A protein and the small-molecule ligand that binds it are described below.
Small molecule (SMILES): CC(=O)N[C@H]1[C@H](O[C@H]2[C@H](O)[C@@H](NC(C)=O)CO[C@@H]2CO)O[C@H](CO)[C@@H](O)[C@@H]1O

Binding-site contacts:
Ligand atom C7 contacts residue ASN264 of chain 1.E at 3.1 Å.
Ligand atom C8 contacts residue ASN264 of chain 1.E at 4.3 Å.
Ligand atom O7 contacts residue ASN300 of chain 1.E at 3.3 Å.
Ligand atom C1 contacts residue ASN264 of chain 1.E at 1.4 Å.
Ligand atom C8 contacts residue SER302 of chain 1.E at 3.2 Å.
Ligand atom C8 contacts residue SER380 of chain 1.E at 4.4 Å.
Ligand atom C4 contacts residue ASN264 of chain 1.E at 4.2 Å.
Ligand atom C8 contacts residue GLN262 of chain 1.E at 3.2 Å.
Ligand atom N2 contacts residue GLN262 of chain 1.E at 3.8 Å.
Ligand atom C7 contacts residue SER380 of chain 1.E at 4.3 Å.
Ligand atom C3 contacts residue GLN262 of chain 1.E at 4.4 Å.
Ligand atom C1 contacts residue GLN262 of chain 1.E at 4.5 Å.
Ligand atom O7 contacts residue ASN264 of chain 1.E at 2.9 Å (h-bond).
Ligand atom C7 contacts residue GLN262 of chain 1.E at 4.3 Å.
Ligand atom O5 contacts residue ASN264 of chain 1.E at 2.3 Å (h-bond).
Ligand atom N2 contacts residue ASN264 of chain 1.E at 2.9 Å (h-bond).
Ligand atom C7 contacts residue ASN300 of chain 1.E at 4.1 Å.
Ligand atom C3 contacts residue ASN264 of chain 1.E at 3.8 Å.
Ligand atom C5 contacts residue ASN264 of chain 1.E at 3.6 Å.
Ligand atom C2 contacts residue ASN264 of chain 1.E at 2.5 Å.
Ligand atom C8 contacts residue ASN300 of chain 1.E at 3.6 Å.
Ligand atom C2 contacts residue GLN262 of chain 1.E at 4.4 Å.
Ligand atom O7 contacts residue SER380 of chain 1.E at 3.8 Å.
Ligand atom C8 contacts residue VAL301 of chain 1.E at 3.8 Å (hydrophobic).

Sequence of chain 1.E:
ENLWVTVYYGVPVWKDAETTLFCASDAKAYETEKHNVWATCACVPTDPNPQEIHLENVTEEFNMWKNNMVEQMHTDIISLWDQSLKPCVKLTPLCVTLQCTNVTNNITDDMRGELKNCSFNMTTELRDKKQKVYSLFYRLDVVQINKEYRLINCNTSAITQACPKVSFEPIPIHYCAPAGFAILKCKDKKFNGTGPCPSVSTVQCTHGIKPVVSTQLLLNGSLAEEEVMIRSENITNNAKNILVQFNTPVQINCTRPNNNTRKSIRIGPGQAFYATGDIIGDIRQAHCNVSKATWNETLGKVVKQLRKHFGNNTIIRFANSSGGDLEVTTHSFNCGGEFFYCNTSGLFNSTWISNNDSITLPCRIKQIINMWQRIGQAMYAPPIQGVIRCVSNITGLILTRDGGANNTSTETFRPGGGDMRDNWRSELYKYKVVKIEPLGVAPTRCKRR